A protein and the small-molecule ligand that binds it are described below.
Small molecule (SMILES): Nc1nc2c(ccn2[C@@H]2O[C@H](COP(=O)(O)OP(=O)(O)OP(=O)(O)O)[C@@H](O)[C@H]2O)c(=O)[nH]1

Sequence of chain 1.I:
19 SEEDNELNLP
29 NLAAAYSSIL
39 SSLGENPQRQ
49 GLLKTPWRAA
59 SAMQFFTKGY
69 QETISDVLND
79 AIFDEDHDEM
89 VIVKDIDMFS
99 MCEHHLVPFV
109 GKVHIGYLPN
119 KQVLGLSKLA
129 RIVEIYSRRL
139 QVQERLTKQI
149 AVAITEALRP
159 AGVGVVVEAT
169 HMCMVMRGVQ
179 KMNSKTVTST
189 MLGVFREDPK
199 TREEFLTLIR

Sequence of chain 1.C:
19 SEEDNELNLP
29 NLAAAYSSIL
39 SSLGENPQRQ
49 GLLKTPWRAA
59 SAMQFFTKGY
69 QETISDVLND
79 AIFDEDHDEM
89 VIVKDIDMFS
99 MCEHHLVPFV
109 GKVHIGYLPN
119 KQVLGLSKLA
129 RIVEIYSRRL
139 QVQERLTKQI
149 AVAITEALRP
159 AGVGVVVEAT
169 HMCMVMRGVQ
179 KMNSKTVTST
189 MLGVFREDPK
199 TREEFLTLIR

Binding-site contacts:
Ligand atom O13 contacts residue GLN141 of chain 1.H at 2.8 Å (h-bond).
Ligand atom O10 contacts residue ARG129 of chain 1.I at 2.9 Å (salt-bridge).
Ligand atom O3 contacts residue ASN77 of chain 1.I at 2.8 Å (h-bond).
Ligand atom N3 contacts residue GLU142 of chain 1.H at 3.1 Å (salt-bridge).
Ligand atom N contacts residue LEU122 of chain 1.I at 3.1 Å (h-bond).
Ligand atom C10 contacts residue LEU124 of chain 1.I at 3.4 Å (hydrophobic).
Ligand atom O11 contacts residue LYS126 of chain 1.I at 3.2 Å.
Ligand atom O13 contacts residue HIS169 of chain 1.H at 3.6 Å.
Ligand atom O10 contacts residue SER125 of chain 1.I at 2.7 Å (h-bond).
Ligand atom P2 contacts residue ARG175 of chain 1.H at 3.6 Å.
Ligand atom O13 contacts residue LEU124 of chain 1.I at 3.6 Å.
Ligand atom O contacts residue PHE81 of chain 1.I at 3.3 Å.
Ligand atom O13 contacts residue VAL140 of chain 1.H at 3.2 Å.
Ligand atom N1 contacts residue PHE81 of chain 1.I at 3.5 Å.
Ligand atom N contacts residue LEU124 of chain 1.I at 3.7 Å.
Ligand atom O11 contacts residue SER125 of chain 1.I at 2.7 Å (h-bond).
Ligand atom O9 contacts residue ARG175 of chain 1.H at 2.9 Å (salt-bridge).
Ligand atom O8 contacts residue ARG175 of chain 1.H at 2.8 Å (salt-bridge).
Ligand atom O10 contacts residue LYS126 of chain 1.I at 3.0 Å (salt-bridge).
Ligand atom C8 contacts residue SER125 of chain 1.I at 3.4 Å.
Ligand atom O12 contacts residue LEU124 of chain 1.I at 3.6 Å.
Ligand atom O5 contacts residue ARG175 of chain 1.H at 3.3 Å (salt-bridge).
Ligand atom O9 contacts residue SER125 of chain 1.I at 3.3 Å (h-bond).
Ligand atom O5 contacts residue HIS103 of chain 1.H at 2.6 Å (h-bond).
Ligand atom O12 contacts residue SER125 of chain 1.I at 3.0 Å (h-bond).
Ligand atom O11 contacts residue GLY123 of chain 1.I at 3.6 Å.
Ligand atom O8 contacts residue ARG129 of chain 1.I at 2.8 Å (salt-bridge).
Ligand atom C contacts residue LEU124 of chain 1.I at 3.4 Å (hydrophobic).
Ligand atom N3 contacts residue LEU124 of chain 1.I at 3.4 Å.
Ligand atom N1 contacts residue LEU124 of chain 1.I at 3.2 Å (h-bond).
Ligand atom C3 contacts residue CYS100 of chain 1.H at 3.6 Å (hydrophobic).
Ligand atom O1 contacts residue LYS126 of chain 1.I at 3.7 Å.
Ligand atom P2 contacts residue ARG129 of chain 1.I at 3.5 Å.
Ligand atom N1 contacts residue GLY123 of chain 1.I at 3.6 Å.
Ligand atom C4 contacts residue HIS102 of chain 1.H at 3.5 Å.
Ligand atom N contacts residue GLU142 of chain 1.H at 3.2 Å (salt-bridge).
Ligand atom O7 contacts residue LYS126 of chain 1.I at 3.5 Å (salt-bridge).
Ligand atom P2 contacts residue SER125 of chain 1.I at 3.5 Å.
Ligand atom O3 contacts residue LYS126 of chain 1.I at 3.0 Å (salt-bridge).
Ligand atom O4 contacts residue ARG56 of chain 1.C at 3.7 Å.

Sequence of chain 1.H:
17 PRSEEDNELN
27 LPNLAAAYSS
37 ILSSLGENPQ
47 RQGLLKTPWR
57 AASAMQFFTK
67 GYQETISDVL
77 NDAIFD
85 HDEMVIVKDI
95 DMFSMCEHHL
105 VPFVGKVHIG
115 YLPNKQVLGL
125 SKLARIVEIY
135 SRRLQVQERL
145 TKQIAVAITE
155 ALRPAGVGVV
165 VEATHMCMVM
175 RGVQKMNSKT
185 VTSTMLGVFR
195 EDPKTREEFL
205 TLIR